Sequence of chain 2.A:
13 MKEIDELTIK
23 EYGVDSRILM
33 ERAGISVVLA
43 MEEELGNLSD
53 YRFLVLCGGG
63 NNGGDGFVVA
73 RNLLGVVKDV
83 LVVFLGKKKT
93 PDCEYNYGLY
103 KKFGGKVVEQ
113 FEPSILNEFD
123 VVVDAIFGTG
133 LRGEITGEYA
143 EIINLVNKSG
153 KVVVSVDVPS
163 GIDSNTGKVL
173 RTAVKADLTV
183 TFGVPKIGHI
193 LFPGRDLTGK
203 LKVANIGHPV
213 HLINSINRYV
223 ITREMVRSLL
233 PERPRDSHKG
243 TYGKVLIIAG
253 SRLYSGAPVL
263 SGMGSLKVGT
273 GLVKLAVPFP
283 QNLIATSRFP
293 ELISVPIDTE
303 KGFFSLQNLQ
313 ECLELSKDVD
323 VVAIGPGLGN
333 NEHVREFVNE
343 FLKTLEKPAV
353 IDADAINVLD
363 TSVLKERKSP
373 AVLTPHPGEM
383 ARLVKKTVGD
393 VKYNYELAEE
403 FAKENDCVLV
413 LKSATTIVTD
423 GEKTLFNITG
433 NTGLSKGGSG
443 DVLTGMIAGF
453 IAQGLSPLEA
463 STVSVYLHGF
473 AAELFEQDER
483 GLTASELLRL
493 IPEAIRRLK

This small molecule binds to this protein.
Small molecule (SMILES): CC(C)C[C@H](NC(=O)[C@H](CC1=CN=C2C=CC=CC12)NC(=O)[C@H](C)N)C(=O)N[C@@H](Cc1ccccc1)C(=O)N[C@@H](CCC(=O)O)C(=O)N[C@@H](C)C=O

Binding-site contacts:
Ligand atom CZ2 contacts residue ASN74 of chain 5.A at 3.4 Å.
Ligand atom NE1 contacts residue ASN207 of chain 2.A at 3.6 Å.
Ligand atom CH2 contacts residue ILE37 of chain 5.A at 3.7 Å (hydrophobic).
Ligand atom CE2 contacts residue GLU45 of chain 2.A at 3.6 Å.
Ligand atom CG contacts residue VAL40 of chain 5.A at 3.8 Å (hydrophobic).
Ligand atom CE1 contacts residue ALA206 of chain 2.A at 3.9 Å (hydrophobic).
Ligand atom CZ contacts residue SER38 of chain 2.A at 3.4 Å.
Ligand atom O contacts residue ASN207 of chain 2.A at 3.3 Å (h-bond).
Ligand atom O contacts residue ALA206 of chain 2.A at 3.3 Å.
Ligand atom N contacts residue GLU44 of chain 5.A at 2.9 Å (salt-bridge).
Ligand atom O contacts residue VAL205 of chain 2.A at 3.0 Å (h-bond).
Ligand atom OE1 contacts residue VAL205 of chain 2.A at 3.9 Å.
Ligand atom CE3 contacts residue LEU41 of chain 5.A at 3.7 Å (hydrophobic).
Ligand atom CZ3 contacts residue LEU41 of chain 5.A at 3.9 Å (hydrophobic).
Ligand atom N contacts residue VAL205 of chain 2.A at 3.2 Å (h-bond).
Ligand atom CD2 contacts residue VAL40 of chain 5.A at 3.6 Å (hydrophobic).
Ligand atom CD2 contacts residue LEU41 of chain 2.A at 3.5 Å (hydrophobic).
Ligand atom CB contacts residue GLU44 of chain 5.A at 3.4 Å.
Ligand atom O contacts residue VAL205 of chain 2.A at 3.6 Å.
Ligand atom O contacts residue LYS204 of chain 2.A at 3.9 Å.
Ligand atom CD1 contacts residue ASN74 of chain 5.A at 3.9 Å.
Ligand atom CH2 contacts residue ARG34 of chain 2.A at 3.5 Å.
Ligand atom CA contacts residue GLU44 of chain 5.A at 3.7 Å.
Ligand atom CZ2 contacts residue ARG34 of chain 2.A at 3.6 Å.
Ligand atom CD2 contacts residue GLU45 of chain 2.A at 3.5 Å.
Ligand atom CA contacts residue VAL205 of chain 2.A at 3.5 Å (hydrophobic).
Ligand atom NE1 contacts residue ASN74 of chain 5.A at 3.0 Å (h-bond).
Ligand atom CZ2 contacts residue ASN207 of chain 2.A at 3.9 Å.
Ligand atom CE2 contacts residue ASN207 of chain 2.A at 3.6 Å.
Ligand atom C contacts residue GLU44 of chain 5.A at 3.9 Å.
Ligand atom CE2 contacts residue VAL40 of chain 5.A at 3.7 Å (hydrophobic).
Ligand atom CD1 contacts residue ASN207 of chain 2.A at 3.6 Å.
Ligand atom N contacts residue GLU44 of chain 5.A at 3.3 Å (salt-bridge).
Ligand atom C contacts residue VAL205 of chain 2.A at 3.7 Å (hydrophobic).
Ligand atom CZ contacts residue ALA42 of chain 2.A at 3.5 Å (hydrophobic).
Ligand atom CB contacts residue VAL205 of chain 2.A at 3.8 Å (hydrophobic).
Ligand atom CB contacts residue ASN49 of chain 5.A at 3.6 Å.
Ligand atom O contacts residue ASN207 of chain 2.A at 2.9 Å (h-bond).
Ligand atom CE1 contacts residue SER38 of chain 2.A at 3.9 Å.
Ligand atom CE1 contacts residue ALA42 of chain 2.A at 3.8 Å (hydrophobic).

Sequence of chain 5.A:
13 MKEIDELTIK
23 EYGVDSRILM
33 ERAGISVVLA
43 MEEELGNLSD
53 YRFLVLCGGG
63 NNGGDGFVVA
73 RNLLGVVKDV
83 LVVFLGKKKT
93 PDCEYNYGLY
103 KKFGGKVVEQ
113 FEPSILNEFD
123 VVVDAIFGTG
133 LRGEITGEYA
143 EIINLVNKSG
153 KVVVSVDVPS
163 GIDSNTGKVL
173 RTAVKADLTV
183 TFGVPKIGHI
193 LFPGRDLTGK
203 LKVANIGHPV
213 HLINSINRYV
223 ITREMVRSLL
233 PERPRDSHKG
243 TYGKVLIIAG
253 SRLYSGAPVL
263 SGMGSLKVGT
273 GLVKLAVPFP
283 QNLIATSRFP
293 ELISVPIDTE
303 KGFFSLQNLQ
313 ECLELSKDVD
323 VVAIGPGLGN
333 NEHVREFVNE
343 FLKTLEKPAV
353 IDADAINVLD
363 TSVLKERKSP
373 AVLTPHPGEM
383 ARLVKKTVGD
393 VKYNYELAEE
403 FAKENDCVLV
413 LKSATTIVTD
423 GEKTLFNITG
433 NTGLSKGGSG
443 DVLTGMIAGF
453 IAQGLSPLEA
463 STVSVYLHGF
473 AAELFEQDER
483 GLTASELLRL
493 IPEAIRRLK